Sequence of chain 2.A:
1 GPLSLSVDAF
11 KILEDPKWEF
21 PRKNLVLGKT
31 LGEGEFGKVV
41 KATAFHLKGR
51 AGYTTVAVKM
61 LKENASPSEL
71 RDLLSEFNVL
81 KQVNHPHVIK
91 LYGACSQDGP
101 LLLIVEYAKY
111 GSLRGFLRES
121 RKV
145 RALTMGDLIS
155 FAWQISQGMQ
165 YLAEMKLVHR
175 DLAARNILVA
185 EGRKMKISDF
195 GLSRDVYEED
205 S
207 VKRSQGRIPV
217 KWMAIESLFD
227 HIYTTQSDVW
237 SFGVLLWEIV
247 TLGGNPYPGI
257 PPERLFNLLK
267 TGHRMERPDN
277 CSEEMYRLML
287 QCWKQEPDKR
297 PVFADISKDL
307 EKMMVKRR

Binding-site contacts:
Ligand atom N6 contacts residue GLU106 of chain 2.A at 2.8 Å (salt-bridge).
Ligand atom C8 contacts residue VAL39 of chain 2.A at 3.8 Å (hydrophobic).
Ligand atom O5' contacts residue ASP193 of chain 2.A at 4.0 Å.
Ligand atom C6 contacts residue GLU106 of chain 2.A at 3.8 Å.
Ligand atom C5 contacts residue VAL39 of chain 2.A at 4.0 Å (hydrophobic).
Ligand atom O4' contacts residue LEU31 of chain 2.A at 3.6 Å (h-bond).
Ligand atom O3' contacts residue SER112 of chain 2.A at 3.5 Å.
Ligand atom N3 contacts residue LEU31 of chain 2.A at 3.8 Å.
Ligand atom C1' contacts residue FMT1 of chain 2.D at 3.5 Å.
Ligand atom C2 contacts residue ALA108 of chain 2.A at 3.4 Å (hydrophobic).
Ligand atom C6 contacts residue ALA57 of chain 2.A at 3.6 Å (hydrophobic).
Ligand atom N1 contacts residue GLU106 of chain 2.A at 3.9 Å.
Ligand atom C6 contacts residue LEU182 of chain 2.A at 3.5 Å (hydrophobic).
Ligand atom N7 contacts residue LEU182 of chain 2.A at 3.8 Å.
Ligand atom N1 contacts residue ALA108 of chain 2.A at 2.9 Å (h-bond).
Ligand atom C2' contacts residue SER112 of chain 2.A at 4.0 Å.
Ligand atom O2' contacts residue LEU31 of chain 2.A at 3.7 Å.
Ligand atom C5 contacts residue LEU182 of chain 2.A at 3.6 Å (hydrophobic).
Ligand atom N6 contacts residue ALA57 of chain 2.A at 3.5 Å.
Ligand atom N7 contacts residue VAL39 of chain 2.A at 3.7 Å.
Ligand atom C4' contacts residue GLY32 of chain 2.A at 3.7 Å.
Ligand atom C5' contacts residue GLY32 of chain 2.A at 4.0 Å.
Ligand atom C2 contacts residue FMT1 of chain 2.D at 3.5 Å.
Ligand atom N9 contacts residue LEU182 of chain 2.A at 3.9 Å.
Ligand atom N3 contacts residue FMT1 of chain 2.D at 2.9 Å (h-bond).
Ligand atom C4 contacts residue LEU182 of chain 2.A at 3.7 Å (hydrophobic).
Ligand atom C4 contacts residue FMT1 of chain 2.D at 3.9 Å.
Ligand atom C2 contacts residue LEU31 of chain 2.A at 4.0 Å (hydrophobic).
Ligand atom N6 contacts residue LEU182 of chain 2.A at 3.4 Å.
Ligand atom C4' contacts residue LEU31 of chain 2.A at 4.0 Å (hydrophobic).
Ligand atom C2 contacts residue TYR107 of chain 2.A at 3.8 Å (hydrophobic).
Ligand atom N1 contacts residue TYR107 of chain 2.A at 3.7 Å.
Ligand atom N1 contacts residue ALA57 of chain 2.A at 3.8 Å.
Ligand atom O2' contacts residue SER112 of chain 2.A at 4.0 Å.
Ligand atom N6 contacts residue VAL105 of chain 2.A at 3.7 Å.
Ligand atom O4' contacts residue GLY32 of chain 2.A at 3.6 Å.
Ligand atom O2' contacts residue FMT1 of chain 2.D at 3.2 Å (h-bond).
Ligand atom C2' contacts residue FMT1 of chain 2.D at 3.7 Å.
Ligand atom C1' contacts residue LEU31 of chain 2.A at 3.9 Å (hydrophobic).
Ligand atom C6 contacts residue ALA108 of chain 2.A at 4.0 Å (hydrophobic).

The small molecule below binds the protein below.
Small molecule (SMILES): Nc1ncnc2c1ncn2[C@@H]1O[C@H](CO)[C@@H](O)[C@H]1O